Sequence of chain 1.A:
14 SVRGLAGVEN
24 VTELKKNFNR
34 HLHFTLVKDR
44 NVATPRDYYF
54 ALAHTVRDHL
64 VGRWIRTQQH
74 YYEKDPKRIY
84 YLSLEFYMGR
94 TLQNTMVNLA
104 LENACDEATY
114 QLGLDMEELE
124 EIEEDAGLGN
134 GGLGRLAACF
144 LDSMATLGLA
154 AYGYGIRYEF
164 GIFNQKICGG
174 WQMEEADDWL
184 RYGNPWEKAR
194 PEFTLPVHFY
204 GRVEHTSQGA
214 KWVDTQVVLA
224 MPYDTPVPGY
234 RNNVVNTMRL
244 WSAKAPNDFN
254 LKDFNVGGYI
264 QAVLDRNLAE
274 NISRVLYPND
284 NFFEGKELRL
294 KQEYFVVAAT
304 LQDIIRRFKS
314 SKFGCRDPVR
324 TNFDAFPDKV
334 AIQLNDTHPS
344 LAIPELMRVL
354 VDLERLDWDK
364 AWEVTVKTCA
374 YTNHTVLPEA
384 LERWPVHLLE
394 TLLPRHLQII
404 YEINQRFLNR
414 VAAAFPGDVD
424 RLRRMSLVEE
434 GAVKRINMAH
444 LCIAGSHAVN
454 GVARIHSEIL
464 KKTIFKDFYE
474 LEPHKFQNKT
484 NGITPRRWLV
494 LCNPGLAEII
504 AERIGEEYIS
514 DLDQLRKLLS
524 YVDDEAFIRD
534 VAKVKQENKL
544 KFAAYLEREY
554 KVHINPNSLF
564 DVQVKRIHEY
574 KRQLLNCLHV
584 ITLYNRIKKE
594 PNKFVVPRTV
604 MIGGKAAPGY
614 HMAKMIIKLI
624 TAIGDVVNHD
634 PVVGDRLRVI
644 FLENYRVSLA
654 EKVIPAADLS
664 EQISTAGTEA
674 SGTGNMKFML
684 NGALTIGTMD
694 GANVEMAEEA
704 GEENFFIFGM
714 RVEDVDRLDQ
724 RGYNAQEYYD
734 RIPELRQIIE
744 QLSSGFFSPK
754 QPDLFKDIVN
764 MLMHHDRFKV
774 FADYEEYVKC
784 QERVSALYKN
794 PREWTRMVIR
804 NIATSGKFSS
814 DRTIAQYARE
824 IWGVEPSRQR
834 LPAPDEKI

This small molecule binds to this protein.
Small molecule (SMILES): O=P(O)(O)OC[C@H]1O[C@H](O)[C@H](O)[C@@H](O)[C@@H]1O

Binding-site contacts:
Ligand atom O2 contacts residue TRP67 of chain 2.A at 4.3 Å.
Ligand atom O2P contacts residue ARG309 of chain 2.A at 3.0 Å (salt-bridge).
Ligand atom O2 contacts residue ARG193 of chain 2.A at 3.0 Å (salt-bridge).
Ligand atom O4 contacts residue THR240 of chain 2.A at 3.4 Å.
Ligand atom C6 contacts residue GLN71 of chain 2.A at 4.2 Å.
Ligand atom C4 contacts residue ARG193 of chain 2.A at 3.9 Å.
Ligand atom O6 contacts residue PHE196 of chain 2.A at 4.0 Å.
Ligand atom C1 contacts residue LYS41 of chain 1.A at 4.1 Å.
Ligand atom O1 contacts residue ILE68 of chain 2.A at 3.5 Å.
Ligand atom O3P contacts residue ARG310 of chain 2.A at 2.5 Å (salt-bridge).
Ligand atom O4 contacts residue GLN71 of chain 2.A at 4.0 Å.
Ligand atom C5 contacts residue GLN71 of chain 2.A at 3.9 Å.
Ligand atom O4 contacts residue TRP67 of chain 2.A at 4.1 Å.
Ligand atom O3 contacts residue TRP67 of chain 2.A at 3.6 Å.
Ligand atom C2 contacts residue ARG193 of chain 2.A at 2.9 Å.
Ligand atom O6 contacts residue ARG242 of chain 2.A at 4.0 Å.
Ligand atom C2 contacts residue VAL40 of chain 1.A at 3.2 Å (hydrophobic).
Ligand atom C4 contacts residue ASP227 of chain 2.A at 3.4 Å.
Ligand atom C1 contacts residue VAL40 of chain 1.A at 3.7 Å (hydrophobic).
Ligand atom O3P contacts residue PHE196 of chain 2.A at 3.9 Å.
Ligand atom O4 contacts residue ARG242 of chain 2.A at 4.2 Å.
Ligand atom O3 contacts residue ARG193 of chain 2.A at 2.8 Å (salt-bridge).
Ligand atom O1P contacts residue ARG310 of chain 2.A at 2.6 Å (salt-bridge).
Ligand atom O4 contacts residue ASP227 of chain 2.A at 2.9 Å (salt-bridge).
Ligand atom O3P contacts residue ARG309 of chain 2.A at 3.4 Å (salt-bridge).
Ligand atom O2P contacts residue ARG310 of chain 2.A at 3.8 Å.
Ligand atom O2P contacts residue PHE196 of chain 2.A at 3.7 Å.
Ligand atom O1 contacts residue VAL40 of chain 1.A at 4.1 Å.
Ligand atom C3 contacts residue TRP67 of chain 2.A at 4.3 Å (hydrophobic).
Ligand atom O1P contacts residue GLN71 of chain 2.A at 3.9 Å.
Ligand atom C3 contacts residue ASP227 of chain 2.A at 3.8 Å.
Ligand atom C3 contacts residue ARG193 of chain 2.A at 3.4 Å.
Ligand atom P contacts residue ARG309 of chain 2.A at 3.9 Å.
Ligand atom P contacts residue ARG242 of chain 2.A at 4.0 Å.
Ligand atom P contacts residue ARG310 of chain 2.A at 3.1 Å.
Ligand atom O3P contacts residue ARG242 of chain 2.A at 2.5 Å (salt-bridge).
Ligand atom P contacts residue PHE196 of chain 2.A at 4.2 Å.
Ligand atom C1 contacts residue ARG193 of chain 2.A at 4.1 Å.
Ligand atom O2 contacts residue VAL40 of chain 1.A at 2.8 Å (h-bond).
Ligand atom O3 contacts residue ASP227 of chain 2.A at 3.0 Å (salt-bridge).

Sequence of chain 2.A:
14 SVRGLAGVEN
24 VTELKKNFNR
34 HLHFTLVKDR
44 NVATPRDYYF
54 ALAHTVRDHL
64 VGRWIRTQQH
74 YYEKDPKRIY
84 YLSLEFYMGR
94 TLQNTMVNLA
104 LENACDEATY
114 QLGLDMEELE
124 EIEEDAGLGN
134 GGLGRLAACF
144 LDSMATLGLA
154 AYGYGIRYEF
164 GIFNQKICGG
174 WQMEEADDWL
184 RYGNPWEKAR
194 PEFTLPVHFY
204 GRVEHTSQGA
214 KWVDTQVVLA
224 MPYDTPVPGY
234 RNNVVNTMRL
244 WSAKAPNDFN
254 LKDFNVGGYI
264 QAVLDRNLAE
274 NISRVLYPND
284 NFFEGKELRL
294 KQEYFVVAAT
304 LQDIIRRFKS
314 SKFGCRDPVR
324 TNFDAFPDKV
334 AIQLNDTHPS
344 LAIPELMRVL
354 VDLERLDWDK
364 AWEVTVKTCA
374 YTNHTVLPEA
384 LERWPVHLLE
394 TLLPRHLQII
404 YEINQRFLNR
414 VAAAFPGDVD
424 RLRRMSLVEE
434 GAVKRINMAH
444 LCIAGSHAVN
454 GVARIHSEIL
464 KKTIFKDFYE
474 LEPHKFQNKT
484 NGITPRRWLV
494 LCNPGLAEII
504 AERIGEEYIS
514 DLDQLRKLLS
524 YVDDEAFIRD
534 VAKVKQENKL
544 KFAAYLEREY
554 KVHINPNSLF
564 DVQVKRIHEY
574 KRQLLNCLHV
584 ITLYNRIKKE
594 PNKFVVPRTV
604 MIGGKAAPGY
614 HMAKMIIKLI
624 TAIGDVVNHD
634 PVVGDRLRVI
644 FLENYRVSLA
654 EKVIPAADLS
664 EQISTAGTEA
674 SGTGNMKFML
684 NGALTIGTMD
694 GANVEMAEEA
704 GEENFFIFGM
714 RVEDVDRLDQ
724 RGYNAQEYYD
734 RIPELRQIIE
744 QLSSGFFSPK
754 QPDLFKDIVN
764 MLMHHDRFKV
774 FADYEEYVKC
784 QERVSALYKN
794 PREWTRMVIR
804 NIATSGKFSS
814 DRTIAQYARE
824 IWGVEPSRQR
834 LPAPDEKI